Binding-site contacts:
Ligand atom OP1 contacts residue ASN491 of chain 19.A at 3.6 Å.
Ligand atom P contacts residue PHE272 of chain 19.A at 4.3 Å.
Ligand atom OP1 contacts residue TYR271 of chain 19.A at 3.1 Å (h-bond).
Ligand atom O5' contacts residue ASN491 of chain 19.A at 3.5 Å (h-bond).
Ligand atom C5' contacts residue ASP273 of chain 19.A at 3.8 Å.
Ligand atom OP1 contacts residue PHE272 of chain 19.A at 3.4 Å.
Ligand atom P contacts residue ASN491 of chain 19.A at 3.0 Å.
Ligand atom C5' contacts residue ASN491 of chain 19.A at 4.0 Å.
Ligand atom OP2 contacts residue ASN491 of chain 19.A at 1.7 Å (h-bond).
Ligand atom P contacts residue TYR271 of chain 19.A at 4.5 Å.
Ligand atom OP1 contacts residue ASP273 of chain 19.A at 3.3 Å.
Ligand atom P contacts residue ASP273 of chain 19.A at 2.8 Å.
Ligand atom OP2 contacts residue ASP273 of chain 19.A at 2.4 Å.
Ligand atom O5' contacts residue ASP273 of chain 19.A at 4.1 Å.

Sequence of chain 19.A:
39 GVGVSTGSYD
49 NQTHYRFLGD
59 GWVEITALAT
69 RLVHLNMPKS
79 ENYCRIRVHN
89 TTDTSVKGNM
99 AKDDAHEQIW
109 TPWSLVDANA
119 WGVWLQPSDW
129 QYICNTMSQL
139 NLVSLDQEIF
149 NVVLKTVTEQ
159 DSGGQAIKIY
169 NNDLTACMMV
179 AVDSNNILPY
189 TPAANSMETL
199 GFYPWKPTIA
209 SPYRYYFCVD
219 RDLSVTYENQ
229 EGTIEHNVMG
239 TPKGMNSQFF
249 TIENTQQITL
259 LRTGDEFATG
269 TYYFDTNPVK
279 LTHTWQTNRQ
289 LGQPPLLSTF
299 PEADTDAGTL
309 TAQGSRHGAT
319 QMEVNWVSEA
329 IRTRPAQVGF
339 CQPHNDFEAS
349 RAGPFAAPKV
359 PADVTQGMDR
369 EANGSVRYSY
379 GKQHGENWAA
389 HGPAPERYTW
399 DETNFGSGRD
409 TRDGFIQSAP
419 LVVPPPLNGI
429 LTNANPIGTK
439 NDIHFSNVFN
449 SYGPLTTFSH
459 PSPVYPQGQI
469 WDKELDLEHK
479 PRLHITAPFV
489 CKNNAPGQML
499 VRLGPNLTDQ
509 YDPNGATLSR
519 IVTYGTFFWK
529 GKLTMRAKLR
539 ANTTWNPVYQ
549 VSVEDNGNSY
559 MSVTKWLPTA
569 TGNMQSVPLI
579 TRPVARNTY

A protein and the small-molecule ligand that binds it are described below.
Small molecule (SMILES): Nc1ncnc2c1ncn2[C@H]1C[C@H](O)[C@@H](COP(=O)(O)O)O1